Sequence of chain 1.A:
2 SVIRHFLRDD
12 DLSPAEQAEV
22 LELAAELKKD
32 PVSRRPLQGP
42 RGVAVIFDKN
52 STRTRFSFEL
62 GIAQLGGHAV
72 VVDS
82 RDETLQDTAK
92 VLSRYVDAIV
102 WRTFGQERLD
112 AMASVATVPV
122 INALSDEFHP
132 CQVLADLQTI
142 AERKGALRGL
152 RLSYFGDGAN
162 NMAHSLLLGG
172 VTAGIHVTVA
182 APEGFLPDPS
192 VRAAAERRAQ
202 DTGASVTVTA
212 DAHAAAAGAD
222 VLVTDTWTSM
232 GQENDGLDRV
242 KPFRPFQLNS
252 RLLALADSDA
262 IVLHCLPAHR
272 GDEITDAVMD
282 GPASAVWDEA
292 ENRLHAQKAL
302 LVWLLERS

Sequence of chain 1.B:
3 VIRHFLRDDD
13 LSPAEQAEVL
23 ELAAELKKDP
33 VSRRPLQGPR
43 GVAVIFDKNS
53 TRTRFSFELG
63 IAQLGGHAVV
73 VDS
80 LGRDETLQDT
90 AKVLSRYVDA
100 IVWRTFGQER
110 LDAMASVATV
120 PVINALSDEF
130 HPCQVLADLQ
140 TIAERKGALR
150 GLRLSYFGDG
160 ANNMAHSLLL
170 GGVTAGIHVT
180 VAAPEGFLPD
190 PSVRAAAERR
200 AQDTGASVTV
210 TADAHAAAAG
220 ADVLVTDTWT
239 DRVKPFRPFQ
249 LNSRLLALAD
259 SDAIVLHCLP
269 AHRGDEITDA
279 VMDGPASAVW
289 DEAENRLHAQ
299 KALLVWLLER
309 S

Binding-site contacts:
Ligand atom C06 contacts residue VAL92 of chain 1.B at 4.2 Å (hydrophobic).
Ligand atom O13 contacts residue LEU267 of chain 1.A at 3.6 Å.
Ligand atom O13 contacts residue GLU84 of chain 1.B at 2.8 Å (salt-bridge).
Ligand atom C07 contacts residue PHE57 of chain 1.A at 3.7 Å (hydrophobic).
Ligand atom N09 contacts residue ARG54 of chain 1.A at 3.9 Å.
Ligand atom C04 contacts residue VAL92 of chain 1.B at 4.0 Å (hydrophobic).
Ligand atom C07 contacts residue SER58 of chain 1.A at 4.0 Å.
Ligand atom C04 contacts residue ARG54 of chain 1.A at 4.2 Å.
Ligand atom B02 contacts residue VAL92 of chain 1.B at 4.0 Å.
Ligand atom O11 contacts residue SER58 of chain 1.A at 4.4 Å.
Ligand atom O11 contacts residue ARG294 of chain 1.A at 3.3 Å (salt-bridge).
Ligand atom C08 contacts residue VAL92 of chain 1.B at 3.9 Å (hydrophobic).
Ligand atom C05 contacts residue PHE57 of chain 1.A at 4.1 Å (hydrophobic).
Ligand atom N09 contacts residue ARG294 of chain 1.A at 4.2 Å.
Ligand atom O11 contacts residue TYR96 of chain 1.B at 3.8 Å.
Ligand atom B02 contacts residue ARG54 of chain 1.A at 3.4 Å.
Ligand atom C08 contacts residue ARG54 of chain 1.A at 3.8 Å.
Ligand atom C05 contacts residue ARG54 of chain 1.A at 4.4 Å.
Ligand atom O10 contacts residue TYR96 of chain 1.B at 4.2 Å.
Ligand atom C12 contacts residue ARG54 of chain 1.A at 3.5 Å.
Ligand atom C07 contacts residue ARG54 of chain 1.A at 3.7 Å.
Ligand atom C08 contacts residue TYR96 of chain 1.B at 4.3 Å (hydrophobic).
Ligand atom N09 contacts residue ALA291 of chain 1.A at 4.3 Å.
Ligand atom O10 contacts residue VAL92 of chain 1.B at 4.2 Å.
Ligand atom O13 contacts residue ARG54 of chain 1.A at 2.9 Å (salt-bridge).
Ligand atom O01 contacts residue ARG54 of chain 1.A at 4.0 Å.
Ligand atom O11 contacts residue ARG54 of chain 1.A at 3.6 Å.
Ligand atom C03 contacts residue VAL92 of chain 1.B at 3.6 Å (hydrophobic).
Ligand atom C03 contacts residue ARG54 of chain 1.A at 3.7 Å.
Ligand atom C05 contacts residue VAL92 of chain 1.B at 4.3 Å (hydrophobic).
Ligand atom C12 contacts residue VAL92 of chain 1.B at 3.6 Å (hydrophobic).
Ligand atom O10 contacts residue ALA291 of chain 1.A at 3.3 Å.
Ligand atom C06 contacts residue TYR96 of chain 1.B at 4.0 Å (hydrophobic).
Ligand atom N09 contacts residue TYR96 of chain 1.B at 4.0 Å.
Ligand atom C06 contacts residue ARG54 of chain 1.A at 4.2 Å.
Ligand atom B02 contacts residue GLU84 of chain 1.B at 3.2 Å.
Ligand atom O01 contacts residue GLU84 of chain 1.B at 2.3 Å (salt-bridge).
Ligand atom O01 contacts residue THR89 of chain 1.B at 3.9 Å.
Ligand atom O13 contacts residue VAL92 of chain 1.B at 4.0 Å.
Ligand atom C07 contacts residue TYR96 of chain 1.B at 3.4 Å (hydrophobic).

The protein below binds the small molecule below.
Small molecule (SMILES): Cc1ccc(B(O)O)cc1[N+](=O)[O-]